Sequence of chain 1.B:
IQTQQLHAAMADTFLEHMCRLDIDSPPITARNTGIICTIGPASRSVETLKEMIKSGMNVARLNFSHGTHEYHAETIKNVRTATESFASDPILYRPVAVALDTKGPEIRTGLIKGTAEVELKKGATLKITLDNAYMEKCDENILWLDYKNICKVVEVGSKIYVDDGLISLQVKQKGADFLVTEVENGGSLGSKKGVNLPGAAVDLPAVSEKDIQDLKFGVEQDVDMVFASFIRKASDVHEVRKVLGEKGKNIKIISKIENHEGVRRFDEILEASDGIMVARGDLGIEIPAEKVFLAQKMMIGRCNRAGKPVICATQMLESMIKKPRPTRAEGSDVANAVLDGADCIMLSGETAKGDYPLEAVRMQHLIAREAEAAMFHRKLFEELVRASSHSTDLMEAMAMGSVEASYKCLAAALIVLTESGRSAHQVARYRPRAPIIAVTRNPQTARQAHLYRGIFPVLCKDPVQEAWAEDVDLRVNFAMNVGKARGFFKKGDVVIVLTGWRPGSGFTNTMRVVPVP

This small molecule binds to this protein.
Small molecule (SMILES): CC(=O)C(=O)O

Binding-site contacts:
Ligand atom O3 contacts residue MG1 of chain 1.P at 2.4 Å.
Ligand atom CB contacts residue THR348 of chain 1.B at 3.1 Å.
Ligand atom CB contacts residue LYS290 of chain 1.B at 4.0 Å.
Ligand atom CA contacts residue LYS290 of chain 1.B at 3.4 Å.
Ligand atom CB contacts residue MET311 of chain 1.B at 3.7 Å (hydrophobic).
Ligand atom O contacts residue GLY315 of chain 1.B at 3.0 Å (h-bond).
Ligand atom O contacts residue THR348 of chain 1.B at 2.4 Å (h-bond).
Ligand atom O3 contacts residue GLU292 of chain 1.B at 3.7 Å.
Ligand atom O3 contacts residue ARG93 of chain 1.B at 4.3 Å.
Ligand atom CA contacts residue MG1 of chain 1.P at 3.1 Å.
Ligand atom OXT contacts residue GLU292 of chain 1.B at 2.9 Å (salt-bridge).
Ligand atom O3 contacts residue LYS290 of chain 1.B at 2.5 Å (salt-bridge).
Ligand atom O contacts residue ASP316 of chain 1.B at 4.0 Å.
Ligand atom OXT contacts residue MG1 of chain 1.P at 2.5 Å.
Ligand atom OXT contacts residue GLY315 of chain 1.B at 4.0 Å.
Ligand atom C contacts residue GLU292 of chain 1.B at 3.9 Å.
Ligand atom CB contacts residue SER382 of chain 1.B at 4.4 Å.
Ligand atom O3 contacts residue ASP316 of chain 1.B at 4.2 Å.
Ligand atom C contacts residue ALA313 of chain 1.B at 3.5 Å (hydrophobic).
Ligand atom CA contacts residue GLU292 of chain 1.B at 4.2 Å.
Ligand atom CA contacts residue ALA313 of chain 1.B at 4.3 Å (hydrophobic).
Ligand atom O contacts residue MG1 of chain 1.P at 4.4 Å.
Ligand atom CB contacts residue MET380 of chain 1.B at 4.0 Å (hydrophobic).
Ligand atom OXT contacts residue ASP316 of chain 1.B at 3.0 Å (salt-bridge).
Ligand atom OXT contacts residue ALA313 of chain 1.B at 3.4 Å.
Ligand atom CA contacts residue MET311 of chain 1.B at 4.1 Å (hydrophobic).
Ligand atom C contacts residue ARG314 of chain 1.B at 4.4 Å.
Ligand atom OXT contacts residue THR348 of chain 1.B at 4.5 Å.
Ligand atom CA contacts residue THR348 of chain 1.B at 3.6 Å.
Ligand atom O contacts residue ARG314 of chain 1.B at 3.5 Å (salt-bridge).
Ligand atom O contacts residue ALA313 of chain 1.B at 3.3 Å.
Ligand atom CB contacts residue ARG93 of chain 1.B at 4.0 Å.
Ligand atom C contacts residue THR348 of chain 1.B at 3.3 Å.
Ligand atom C contacts residue GLY315 of chain 1.B at 3.9 Å.
Ligand atom C contacts residue MG1 of chain 1.P at 3.2 Å.
Ligand atom C contacts residue ASP316 of chain 1.B at 4.0 Å.